Binding-site contacts:
Ligand atom C26 contacts residue HIS231 of chain 1.A at 3.5 Å.
Ligand atom C41 contacts residue HIS231 of chain 1.A at 3.5 Å.
Ligand atom O19 contacts residue HIS142 of chain 1.A at 3.3 Å (h-bond).
Ligand atom O45 contacts residue ARG203 of chain 1.A at 2.8 Å (salt-bridge).
Ligand atom N21 contacts residue ASN112 of chain 1.A at 3.2 Å (h-bond).
Ligand atom N25 contacts residue HIS231 of chain 1.A at 3.5 Å (h-bond).
Ligand atom O50 contacts residue VAL139 of chain 1.A at 3.6 Å.
Ligand atom O50 contacts residue GLU143 of chain 1.A at 2.6 Å (salt-bridge).
Ligand atom P18 contacts residue ZN1 of chain 1.B at 3.0 Å.
Ligand atom P18 contacts residue ALA113 of chain 1.A at 3.4 Å.
Ligand atom O19 contacts residue GLU166 of chain 1.A at 2.9 Å (salt-bridge).
Ligand atom O20 contacts residue ALA113 of chain 1.A at 3.4 Å (h-bond).
Ligand atom C29 contacts residue ASN112 of chain 1.A at 3.1 Å.
Ligand atom O20 contacts residue HIS146 of chain 1.A at 3.4 Å.
Ligand atom N15 contacts residue PHE114 of chain 1.A at 3.6 Å.
Ligand atom O42 contacts residue HIS231 of chain 1.A at 3.7 Å.
Ligand atom O20 contacts residue GLU143 of chain 1.A at 2.6 Å (salt-bridge).
Ligand atom N25 contacts residue ASN112 of chain 1.A at 3.1 Å (h-bond).
Ligand atom C8 contacts residue GOL1 of chain 1.G at 3.5 Å.
Ligand atom O45 contacts residue HIS231 of chain 1.A at 3.3 Å.
Ligand atom O19 contacts residue HIS146 of chain 1.A at 3.6 Å (h-bond).
Ligand atom C41 contacts residue ASN112 of chain 1.A at 3.7 Å.
Ligand atom O12 contacts residue GOL1 of chain 1.G at 3.0 Å.
Ligand atom O19 contacts residue TYR157 of chain 1.A at 3.5 Å (h-bond).
Ligand atom C6 contacts residue GOL1 of chain 1.G at 3.3 Å.
Ligand atom O19 contacts residue HIS231 of chain 1.A at 2.8 Å (h-bond).
Ligand atom C47 contacts residue GLU143 of chain 1.A at 3.5 Å.
Ligand atom O43 contacts residue ASN112 of chain 1.A at 2.9 Å (h-bond).
Ligand atom C24 contacts residue HIS231 of chain 1.A at 3.6 Å.
Ligand atom C13 contacts residue GOL1 of chain 1.G at 3.6 Å.
Ligand atom C3 contacts residue TRP115 of chain 1.A at 3.6 Å (hydrophobic).
Ligand atom O19 contacts residue ZN1 of chain 1.B at 2.0 Å.
Ligand atom C29 contacts residue ASN111 of chain 1.A at 3.6 Å.
Ligand atom C17 contacts residue ALA113 of chain 1.A at 3.3 Å (hydrophobic).
Ligand atom N21 contacts residue ALA113 of chain 1.A at 2.9 Å (h-bond).
Ligand atom O20 contacts residue ZN1 of chain 1.B at 3.0 Å.
Ligand atom O20 contacts residue GOL1 of chain 1.G at 2.8 Å (h-bond).
Ligand atom N15 contacts residue GOL1 of chain 1.G at 3.0 Å (h-bond).
Ligand atom O43 contacts residue HIS231 of chain 1.A at 3.6 Å.
Ligand atom N21 contacts residue GLU143 of chain 1.A at 3.4 Å (salt-bridge).

A small-molecule ligand and the protein it binds are described below.
Small molecule (SMILES): CC(C)C[C@H](NC(=O)[C@H](CO)NP(=O)(O)CNC(=O)OCc1ccccc1)C(=O)O

Sequence of chain 1.A:
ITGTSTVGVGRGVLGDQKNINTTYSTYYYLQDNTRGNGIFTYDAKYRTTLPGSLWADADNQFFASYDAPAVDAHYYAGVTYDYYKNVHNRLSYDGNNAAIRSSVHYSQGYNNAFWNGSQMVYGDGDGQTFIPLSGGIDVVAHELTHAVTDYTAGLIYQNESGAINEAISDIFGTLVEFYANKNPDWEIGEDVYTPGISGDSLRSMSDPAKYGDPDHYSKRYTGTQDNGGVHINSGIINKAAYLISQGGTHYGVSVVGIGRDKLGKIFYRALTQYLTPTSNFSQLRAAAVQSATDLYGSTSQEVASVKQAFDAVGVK